This small molecule binds to this protein.
Small molecule (SMILES): Cc1ccc2oc(=O)c(C(=O)O)cc2c1

Binding-site contacts:
Ligand atom C4 contacts residue HIS41 of chain 1.B at 2.5 Å.
Ligand atom C1 contacts residue HIS25 of chain 1.B at 3.2 Å.
Ligand atom C5 contacts residue SER176 of chain 1.B at 3.8 Å.
Ligand atom C4 contacts residue CYS26 of chain 1.B at 3.9 Å (hydrophobic).
Ligand atom C14 contacts residue HIS25 of chain 1.B at 3.4 Å.
Ligand atom O1 contacts residue HIS25 of chain 1.B at 3.0 Å (h-bond).
Ligand atom C2 contacts residue CYS26 of chain 1.B at 4.0 Å (hydrophobic).
Ligand atom C13 contacts residue CYS26 of chain 1.B at 4.2 Å (hydrophobic).
Ligand atom O5 contacts residue GLY174 of chain 1.B at 3.4 Å.
Ligand atom C2 contacts residue HIS41 of chain 1.B at 4.2 Å.
Ligand atom C15 contacts residue GLY174 of chain 1.B at 3.8 Å.
Ligand atom C3 contacts residue CYS26 of chain 1.B at 3.9 Å (hydrophobic).
Ligand atom C14 contacts residue GLY174 of chain 1.B at 3.5 Å.
Ligand atom C13 contacts residue SER176 of chain 1.B at 4.1 Å.
Ligand atom C3 contacts residue HIS41 of chain 1.B at 3.1 Å.
Ligand atom C4 contacts residue SER176 of chain 1.B at 4.0 Å.
Ligand atom C1 contacts residue CYS26 of chain 1.B at 4.1 Å (hydrophobic).
Ligand atom C14 contacts residue SER176 of chain 1.B at 4.2 Å.
Ligand atom O4 contacts residue PHE130 of chain 1.B at 3.7 Å.
Ligand atom C2 contacts residue HIS25 of chain 1.B at 3.5 Å.
Ligand atom O5 contacts residue HIS25 of chain 1.B at 4.0 Å.
Ligand atom O6 contacts residue HIS25 of chain 1.B at 3.5 Å.
Ligand atom C16 contacts residue ASN173 of chain 1.B at 3.8 Å.
Ligand atom C5 contacts residue HIS41 of chain 1.B at 1.5 Å.
Ligand atom C12 contacts residue CYS26 of chain 1.B at 4.1 Å (hydrophobic).
Ligand atom C3 contacts residue CYS42 of chain 1.B at 4.2 Å (hydrophobic).
Ligand atom C12 contacts residue SER176 of chain 1.B at 3.3 Å.
Ligand atom O6 contacts residue LEU24 of chain 1.B at 3.1 Å (h-bond).
Ligand atom O4 contacts residue ASN173 of chain 1.B at 3.2 Å.
Ligand atom C16 contacts residue HIS25 of chain 1.B at 4.2 Å.
Ligand atom C23 contacts residue LEU24 of chain 1.B at 3.9 Å (hydrophobic).
Ligand atom C16 contacts residue PHE130 of chain 1.B at 4.2 Å (hydrophobic).
Ligand atom O5 contacts residue LEU24 of chain 1.B at 3.2 Å (h-bond).
Ligand atom O5 contacts residue PHE130 of chain 1.B at 3.7 Å.
Ligand atom C15 contacts residue HIS25 of chain 1.B at 3.3 Å.
Ligand atom O4 contacts residue GLY174 of chain 1.B at 3.2 Å (h-bond).
Ligand atom C12 contacts residue HIS41 of chain 1.B at 3.6 Å.
Ligand atom C13 contacts residue HIS25 of chain 1.B at 3.4 Å.
Ligand atom C23 contacts residue HIS25 of chain 1.B at 3.0 Å.
Ligand atom C16 contacts residue GLY174 of chain 1.B at 3.4 Å.

Sequence of chain 1.B:
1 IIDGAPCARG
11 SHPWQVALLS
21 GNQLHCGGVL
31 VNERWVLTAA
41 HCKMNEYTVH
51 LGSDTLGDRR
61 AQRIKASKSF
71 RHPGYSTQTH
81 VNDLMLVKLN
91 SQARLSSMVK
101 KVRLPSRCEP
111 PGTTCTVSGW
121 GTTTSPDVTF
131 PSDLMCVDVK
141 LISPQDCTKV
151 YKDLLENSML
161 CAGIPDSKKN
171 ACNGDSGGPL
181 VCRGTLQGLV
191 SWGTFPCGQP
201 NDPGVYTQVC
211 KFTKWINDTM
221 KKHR